Binding-site contacts:
Ligand atom C3' contacts residue GLU643 of chain 1.I at 3.9 Å.
Ligand atom O4' contacts residue GLU643 of chain 1.I at 3.2 Å (salt-bridge).
Ligand atom O3' contacts residue LYS704 of chain 1.I at 3.1 Å.
Ligand atom P contacts residue GLU643 of chain 1.I at 3.6 Å.
Ligand atom C4' contacts residue ARG647 of chain 1.I at 3.8 Å.
Ligand atom OP1 contacts residue ARG722 of chain 1.I at 3.8 Å.
Ligand atom P contacts residue LYS704 of chain 1.I at 3.8 Å.
Ligand atom O5' contacts residue ARG647 of chain 1.I at 3.4 Å (salt-bridge).
Ligand atom OP1 contacts residue LYS704 of chain 1.I at 3.9 Å.
Ligand atom C7 contacts residue ARG647 of chain 1.I at 4.1 Å.
Ligand atom OP1 contacts residue LYS704 of chain 1.I at 3.3 Å.
Ligand atom C5 contacts residue ARG647 of chain 1.I at 3.6 Å.
Ligand atom C5' contacts residue GLU643 of chain 1.I at 3.3 Å.
Ligand atom O2 contacts residue PHE644 of chain 1.I at 3.5 Å.
Ligand atom O5' contacts residue LYS704 of chain 1.I at 2.9 Å (salt-bridge).
Ligand atom C5' contacts residue LYS704 of chain 1.I at 3.6 Å.
Ligand atom P contacts residue LYS704 of chain 1.I at 4.0 Å.
Ligand atom O4' contacts residue ARG647 of chain 1.I at 2.6 Å (salt-bridge).
Ligand atom C1' contacts residue GLU643 of chain 1.I at 3.8 Å.
Ligand atom C3' contacts residue LYS704 of chain 1.I at 4.0 Å.
Ligand atom P contacts residue LYS679 of chain 1.I at 3.4 Å.
Ligand atom C4' contacts residue LYS704 of chain 1.I at 3.3 Å.
Ligand atom C4' contacts residue GLU643 of chain 1.I at 3.4 Å.
Ligand atom N3 contacts residue PHE644 of chain 1.I at 3.9 Å.
Ligand atom OP1 contacts residue LYS679 of chain 1.I at 2.4 Å (salt-bridge).
Ligand atom O3' contacts residue GLU643 of chain 1.I at 3.2 Å (salt-bridge).
Ligand atom C4 contacts residue ARG647 of chain 1.I at 3.7 Å.
Ligand atom O3' contacts residue LYS679 of chain 1.I at 3.5 Å (salt-bridge).
Ligand atom P contacts residue ARG647 of chain 1.I at 3.7 Å.
Ligand atom OP2 contacts residue ARG647 of chain 1.I at 3.0 Å (salt-bridge).
Ligand atom O5' contacts residue LYS679 of chain 1.I at 3.8 Å.
Ligand atom OP1 contacts residue GLU643 of chain 1.I at 3.7 Å.
Ligand atom N1 contacts residue ARG647 of chain 1.I at 3.2 Å (salt-bridge).
Ligand atom N3 contacts residue ARG647 of chain 1.I at 3.9 Å.
Ligand atom O2 contacts residue ARG647 of chain 1.I at 4.2 Å.
Ligand atom C2 contacts residue ARG647 of chain 1.I at 3.7 Å.
Ligand atom O5' contacts residue GLU643 of chain 1.I at 3.2 Å (salt-bridge).
Ligand atom C1' contacts residue ARG647 of chain 1.I at 3.4 Å.
Ligand atom C6 contacts residue ARG647 of chain 1.I at 3.4 Å.
Ligand atom OP2 contacts residue GLY675 of chain 1.I at 3.3 Å.

Sequence of chain 1.I:
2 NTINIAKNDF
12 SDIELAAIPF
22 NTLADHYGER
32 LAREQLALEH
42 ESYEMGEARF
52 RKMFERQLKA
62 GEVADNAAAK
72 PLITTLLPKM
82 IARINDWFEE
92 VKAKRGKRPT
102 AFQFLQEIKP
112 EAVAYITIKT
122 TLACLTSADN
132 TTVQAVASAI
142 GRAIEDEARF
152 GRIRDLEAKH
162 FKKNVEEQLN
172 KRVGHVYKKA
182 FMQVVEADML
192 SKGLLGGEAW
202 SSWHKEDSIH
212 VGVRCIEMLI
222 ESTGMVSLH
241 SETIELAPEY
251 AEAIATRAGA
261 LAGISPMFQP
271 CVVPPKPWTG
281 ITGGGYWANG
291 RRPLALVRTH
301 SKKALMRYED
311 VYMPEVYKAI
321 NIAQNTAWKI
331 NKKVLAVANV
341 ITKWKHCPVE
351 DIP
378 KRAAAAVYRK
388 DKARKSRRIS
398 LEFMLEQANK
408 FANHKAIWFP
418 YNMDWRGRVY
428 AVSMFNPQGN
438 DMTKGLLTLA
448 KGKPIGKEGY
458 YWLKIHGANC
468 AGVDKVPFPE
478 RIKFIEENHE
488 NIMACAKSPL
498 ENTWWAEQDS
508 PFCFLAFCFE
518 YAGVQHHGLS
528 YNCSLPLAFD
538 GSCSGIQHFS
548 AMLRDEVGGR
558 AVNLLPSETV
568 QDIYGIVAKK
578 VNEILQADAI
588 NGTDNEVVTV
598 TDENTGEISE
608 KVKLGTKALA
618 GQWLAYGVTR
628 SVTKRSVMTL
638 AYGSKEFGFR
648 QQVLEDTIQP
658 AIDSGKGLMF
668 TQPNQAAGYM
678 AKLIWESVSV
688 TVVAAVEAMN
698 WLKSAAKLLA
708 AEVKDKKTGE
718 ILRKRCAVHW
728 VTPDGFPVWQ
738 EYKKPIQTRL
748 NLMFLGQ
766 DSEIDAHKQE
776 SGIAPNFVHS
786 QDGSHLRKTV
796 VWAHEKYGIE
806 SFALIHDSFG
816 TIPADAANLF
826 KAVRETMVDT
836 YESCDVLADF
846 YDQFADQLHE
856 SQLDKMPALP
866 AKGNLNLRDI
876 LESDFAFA

The protein below binds the small molecule below.
Small molecule (SMILES): Cc1cn([C@H]2C[C@H](O[P](=O)(O)OC[C@H]3O[C@@H](n4ccc(N)nc4=O)C[C@@H]3O[P](=O)(O)OC[C@H]3O[C@@H](n4cnc5c(=O)nc(N)[nH]c54)C[C@@H]3O[P](=O)(O)OC[C@H]3O[C@@H](n4cnc5c(N)ncnc54)C[C@@H]3O[P](=O)(O)OC[C@H]3O[C@@H](n4cc(C)c(=O)[nH]c4=O)C[C@@H]3O[P](=O)(O)OC[C@H]3O[C@@H](n4cc(C)c(=O)[nH]c4=O)C[C@@H]3O[P](=O)(O)OC[C@H]3O[C@@H](n4ccc(N)nc4=O)C[C@@H]3O)[C@@H](COP(=O)=O)O2)c(=O)[nH]c1=O